Binding-site contacts:
Ligand atom CA contacts residue ASP77 of chain 1.A at 3.0 Å.
Ligand atom O contacts residue LEU1 of chain 1.E at 2.3 Å (h-bond).
Ligand atom N contacts residue ASP77 of chain 1.A at 4.2 Å.
Ligand atom C contacts residue ASP77 of chain 1.A at 3.5 Å.
Ligand atom C contacts residue LYS146 of chain 1.A at 3.5 Å.
Ligand atom C contacts residue LEU1 of chain 1.E at 1.3 Å (hydrophobic).
Ligand atom O contacts residue LYS146 of chain 1.A at 2.9 Å (salt-bridge).
Ligand atom CA contacts residue LYS146 of chain 1.A at 4.3 Å.
Ligand atom N contacts residue LEU1 of chain 1.E at 3.7 Å.
Ligand atom C contacts residue TRP147 of chain 1.A at 4.0 Å (hydrophobic).
Ligand atom CA contacts residue LEU1 of chain 1.E at 2.4 Å (hydrophobic).
Ligand atom O contacts residue TRP147 of chain 1.A at 2.8 Å (h-bond).

The protein below binds the small molecule below.
Small molecule (SMILES): NCC(=O)O

Sequence of chain 1.A:
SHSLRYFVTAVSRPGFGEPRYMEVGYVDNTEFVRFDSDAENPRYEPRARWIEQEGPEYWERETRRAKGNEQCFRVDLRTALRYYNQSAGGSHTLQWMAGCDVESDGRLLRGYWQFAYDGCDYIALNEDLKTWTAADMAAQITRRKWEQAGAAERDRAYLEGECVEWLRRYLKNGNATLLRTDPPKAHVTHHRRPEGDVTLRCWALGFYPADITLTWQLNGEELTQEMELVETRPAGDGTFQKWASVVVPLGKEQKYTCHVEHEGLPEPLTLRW